Sequence of chain 1.A:
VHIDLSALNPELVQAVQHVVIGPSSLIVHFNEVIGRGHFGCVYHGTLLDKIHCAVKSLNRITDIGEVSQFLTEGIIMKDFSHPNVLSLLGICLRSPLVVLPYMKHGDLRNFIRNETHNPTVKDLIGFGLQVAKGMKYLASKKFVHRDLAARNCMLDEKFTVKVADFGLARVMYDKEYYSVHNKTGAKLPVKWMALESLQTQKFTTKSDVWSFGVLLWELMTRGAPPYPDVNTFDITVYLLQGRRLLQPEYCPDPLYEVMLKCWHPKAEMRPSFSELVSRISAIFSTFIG

Binding-site contacts:
Ligand atom C12 contacts residue VAL118 of chain 1.A at 3.8 Å (hydrophobic).
Ligand atom C10 contacts residue ASP185 of chain 1.A at 3.3 Å.
Ligand atom O1 contacts residue ALA184 of chain 1.A at 3.4 Å.
Ligand atom C8 contacts residue ASP185 of chain 1.A at 3.7 Å.
Ligand atom N contacts residue HIS165 of chain 1.A at 2.8 Å (h-bond).
Ligand atom F contacts residue VAL191 of chain 1.A at 3.2 Å.
Ligand atom N contacts residue ARG190 of chain 1.A at 3.5 Å.
Ligand atom C9 contacts residue PHE163 of chain 1.A at 3.5 Å (hydrophobic).
Ligand atom C19 contacts residue PHE87 of chain 1.A at 3.8 Å (hydrophobic).
Ligand atom N1 contacts residue MET94 of chain 1.A at 3.4 Å.
Ligand atom N1 contacts residue ASP185 of chain 1.A at 3.3 Å.
Ligand atom C9 contacts residue HIS165 of chain 1.A at 3.6 Å.
Ligand atom C18 contacts residue PHE87 of chain 1.A at 3.4 Å (hydrophobic).
Ligand atom C13 contacts residue LYS73 of chain 1.A at 3.9 Å.
Ligand atom C3 contacts residue VAL183 of chain 1.A at 3.3 Å (hydrophobic).
Ligand atom F1 contacts residue ILE108 of chain 1.A at 3.2 Å.
Ligand atom C4 contacts residue ALA184 of chain 1.A at 3.8 Å (hydrophobic).
Ligand atom C8 contacts residue PHE163 of chain 1.A at 3.9 Å (hydrophobic).
Ligand atom C14 contacts residue ASP185 of chain 1.A at 3.5 Å.
Ligand atom C7 contacts residue MET94 of chain 1.A at 3.8 Å (hydrophobic).
Ligand atom C15 contacts residue MET94 of chain 1.A at 3.6 Å (hydrophobic).
Ligand atom C3 contacts residue ALA184 of chain 1.A at 3.7 Å (hydrophobic).
Ligand atom C3 contacts residue LEU103 of chain 1.A at 3.5 Å (hydrophobic).
Ligand atom C8 contacts residue MET94 of chain 1.A at 3.8 Å (hydrophobic).
Ligand atom F1 contacts residue GLY91 of chain 1.A at 3.1 Å.
Ligand atom N2 contacts residue LEU120 of chain 1.A at 3.8 Å.
Ligand atom O contacts residue LYS73 of chain 1.A at 2.8 Å (salt-bridge).
Ligand atom C16 contacts residue VAL118 of chain 1.A at 3.7 Å (hydrophobic).
Ligand atom C10 contacts residue ARG190 of chain 1.A at 3.7 Å.
Ligand atom N3 contacts residue ASP185 of chain 1.A at 2.9 Å (salt-bridge).
Ligand atom C contacts residue LEU103 of chain 1.A at 3.4 Å (hydrophobic).
Ligand atom C18 contacts residue GLU90 of chain 1.A at 3.8 Å.
Ligand atom F contacts residue LEU188 of chain 1.A at 3.8 Å.
Ligand atom C11 contacts residue MET94 of chain 1.A at 3.5 Å (hydrophobic).
Ligand atom C16 contacts residue MET94 of chain 1.A at 3.5 Å (hydrophobic).
Ligand atom F1 contacts residue LEU105 of chain 1.A at 3.5 Å.
Ligand atom O1 contacts residue ASP185 of chain 1.A at 3.0 Å (salt-bridge).
Ligand atom F contacts residue PHE87 of chain 1.A at 3.6 Å.
Ligand atom C4 contacts residue VAL183 of chain 1.A at 3.2 Å (hydrophobic).
Ligand atom C13 contacts residue ASP185 of chain 1.A at 3.8 Å.

A protein and the small-molecule ligand that binds it are described below.
Small molecule (SMILES): C[C@@H](c1cccc(-c2cnc[nH]2)c1)n1cc(-c2cc(F)cc(F)c2)c(=O)[nH]c1=O